Binding-site contacts:
Ligand atom O3 contacts residue NAG2 of chain 1.M at 3.2 Å.
Ligand atom O7 contacts residue NAG2 of chain 1.M at 3.2 Å.
Ligand atom O4 contacts residue NAG2 of chain 1.M at 3.6 Å (h-bond).
Ligand atom O5 contacts residue NAG2 of chain 1.M at 3.6 Å.
Ligand atom C7 contacts residue NAG1 of chain 1.M at 3.9 Å.
Ligand atom C5 contacts residue NAG2 of chain 1.M at 3.6 Å.
Ligand atom C2 contacts residue NAG2 of chain 1.M at 4.1 Å.
Ligand atom C7 contacts residue NAG2 of chain 1.M at 4.4 Å.
Ligand atom C6 contacts residue NAG2 of chain 1.M at 3.5 Å.
Ligand atom O6 contacts residue NAG2 of chain 1.M at 4.2 Å.
Ligand atom C3 contacts residue NAG2 of chain 1.M at 3.8 Å.
Ligand atom O7 contacts residue NAG1 of chain 1.M at 3.1 Å.
Ligand atom C4 contacts residue NAG2 of chain 1.M at 3.2 Å.
Ligand atom C8 contacts residue NAG1 of chain 1.M at 3.9 Å.
Ligand atom C1 contacts residue NAG2 of chain 1.M at 4.4 Å.

This protein binds this small molecule.
Small molecule (SMILES): CC(=O)N[C@@H]1[C@@H](O)[C@H](O)[C@@H](CO)O[C@H]1O